This protein binds this small molecule.
Small molecule (SMILES): OC[C@H]1O[C@@](CO)(O[C@H]2O[C@H](CO)[C@@H](O)[C@H](O)[C@H]2O)[C@@H](O)[C@@H]1O

Binding-site contacts:
Ligand atom C6 contacts residue HIS472 of chain 1.E at 4.3 Å.
Ligand atom O6 contacts residue GLU173 of chain 1.E at 2.6 Å (salt-bridge).
Ligand atom C1 contacts residue ARG176 of chain 1.E at 3.2 Å.
Ligand atom O4 contacts residue LEU177 of chain 1.E at 4.3 Å.
Ligand atom O3 contacts residue HIS472 of chain 1.E at 3.2 Å.
Ligand atom O5 contacts residue HIS472 of chain 1.E at 3.9 Å.
Ligand atom O5 contacts residue HIS472 of chain 1.E at 3.8 Å.
Ligand atom O6 contacts residue GLU173 of chain 1.E at 3.6 Å (salt-bridge).
Ligand atom O4 contacts residue ARG176 of chain 1.E at 4.5 Å.
Ligand atom C6 contacts residue GLU173 of chain 1.E at 3.4 Å.
Ligand atom C6 contacts residue ASP175 of chain 1.E at 4.3 Å.
Ligand atom O2 contacts residue HIS472 of chain 1.E at 3.3 Å.
Ligand atom C4 contacts residue LEU471 of chain 1.E at 4.0 Å (hydrophobic).
Ligand atom O4 contacts residue LEU471 of chain 1.E at 3.4 Å (h-bond).
Ligand atom O4 contacts residue HIS472 of chain 1.E at 3.7 Å.
Ligand atom C5 contacts residue HIS472 of chain 1.E at 3.2 Å.
Ligand atom C5 contacts residue GLU173 of chain 1.E at 4.2 Å.
Ligand atom C6 contacts residue GLN174 of chain 1.E at 4.2 Å.
Ligand atom C3 contacts residue HIS472 of chain 1.E at 3.9 Å.
Ligand atom C4 contacts residue HIS472 of chain 1.E at 4.1 Å.
Ligand atom C6 contacts residue HIS472 of chain 1.E at 3.7 Å.
Ligand atom O5 contacts residue GLU173 of chain 1.E at 3.7 Å.
Ligand atom O3 contacts residue LEU471 of chain 1.E at 3.9 Å.
Ligand atom C2 contacts residue HIS472 of chain 1.E at 3.9 Å.
Ligand atom C5 contacts residue GLU173 of chain 1.E at 4.0 Å.
Ligand atom C2 contacts residue ARG176 of chain 1.E at 4.2 Å.
Ligand atom O6 contacts residue ARG176 of chain 1.E at 3.9 Å.
Ligand atom C6 contacts residue GLU173 of chain 1.E at 2.8 Å.
Ligand atom C5 contacts residue HIS472 of chain 1.E at 4.4 Å.
Ligand atom O6 contacts residue GLN174 of chain 1.E at 4.5 Å.
Ligand atom O6 contacts residue ASP175 of chain 1.E at 3.4 Å (salt-bridge).
Ligand atom O4 contacts residue HIS472 of chain 1.E at 4.4 Å.
Ligand atom O1 contacts residue ARG176 of chain 1.E at 2.8 Å (salt-bridge).
Ligand atom C4 contacts residue HIS472 of chain 1.E at 3.6 Å.
Ligand atom O3 contacts residue LEU470 of chain 1.E at 3.6 Å.
Ligand atom C4 contacts residue GLU173 of chain 1.E at 4.2 Å.
Ligand atom O5 contacts residue ARG176 of chain 1.E at 4.0 Å.
Ligand atom C5 contacts residue ARG176 of chain 1.E at 4.2 Å.
Ligand atom C6 contacts residue ARG176 of chain 1.E at 4.1 Å.
Ligand atom C1 contacts residue HIS472 of chain 1.E at 4.3 Å.

Sequence of chain 1.E:
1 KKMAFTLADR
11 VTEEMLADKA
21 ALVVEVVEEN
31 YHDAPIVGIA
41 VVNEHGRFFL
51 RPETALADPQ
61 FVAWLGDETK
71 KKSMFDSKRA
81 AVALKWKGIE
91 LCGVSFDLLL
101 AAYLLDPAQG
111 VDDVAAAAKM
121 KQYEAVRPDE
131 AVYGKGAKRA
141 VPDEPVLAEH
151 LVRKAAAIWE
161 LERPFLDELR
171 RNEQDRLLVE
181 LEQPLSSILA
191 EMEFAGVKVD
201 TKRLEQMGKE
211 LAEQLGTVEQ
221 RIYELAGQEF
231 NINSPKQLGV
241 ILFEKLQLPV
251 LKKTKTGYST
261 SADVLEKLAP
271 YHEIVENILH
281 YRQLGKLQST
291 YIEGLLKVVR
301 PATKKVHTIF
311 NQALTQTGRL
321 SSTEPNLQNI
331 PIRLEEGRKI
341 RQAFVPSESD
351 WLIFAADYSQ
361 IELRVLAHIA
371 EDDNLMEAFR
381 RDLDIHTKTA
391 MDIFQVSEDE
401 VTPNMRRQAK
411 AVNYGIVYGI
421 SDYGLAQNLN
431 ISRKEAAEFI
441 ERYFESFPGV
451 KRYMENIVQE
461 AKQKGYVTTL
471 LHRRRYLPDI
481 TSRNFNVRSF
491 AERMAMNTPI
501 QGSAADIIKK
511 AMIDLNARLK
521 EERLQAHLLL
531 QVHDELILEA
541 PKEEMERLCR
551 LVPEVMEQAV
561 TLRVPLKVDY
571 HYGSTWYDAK